Sequence of chain 1.A:
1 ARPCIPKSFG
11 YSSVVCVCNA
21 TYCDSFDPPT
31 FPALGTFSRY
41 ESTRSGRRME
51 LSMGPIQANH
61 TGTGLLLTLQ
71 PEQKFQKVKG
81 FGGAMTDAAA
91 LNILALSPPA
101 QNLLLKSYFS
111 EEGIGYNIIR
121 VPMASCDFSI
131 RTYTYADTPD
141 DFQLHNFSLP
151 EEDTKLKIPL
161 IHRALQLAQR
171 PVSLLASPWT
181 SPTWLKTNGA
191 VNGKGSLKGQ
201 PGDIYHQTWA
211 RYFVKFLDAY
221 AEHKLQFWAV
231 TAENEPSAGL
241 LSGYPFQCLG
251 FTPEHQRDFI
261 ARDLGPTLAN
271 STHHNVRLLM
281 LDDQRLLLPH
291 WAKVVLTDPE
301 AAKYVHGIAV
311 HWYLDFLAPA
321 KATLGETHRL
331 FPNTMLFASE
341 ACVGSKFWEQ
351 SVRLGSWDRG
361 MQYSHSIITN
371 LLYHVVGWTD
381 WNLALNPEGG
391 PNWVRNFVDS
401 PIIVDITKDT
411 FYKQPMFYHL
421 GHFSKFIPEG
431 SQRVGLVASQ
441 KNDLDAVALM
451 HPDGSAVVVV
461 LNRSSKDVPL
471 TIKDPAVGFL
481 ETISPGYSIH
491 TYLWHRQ

A small-molecule ligand and the protein it binds are described below.
Small molecule (SMILES): OC1C(O)C(O)C(O)C(O)C1O

Binding-site contacts:
Ligand atom C3 contacts residue ASP127 of chain 1.A at 3.6 Å.
Ligand atom C4 contacts residue GLU340 of chain 1.A at 4.0 Å.
Ligand atom C6 contacts residue CYS342 of chain 1.A at 3.7 Å (hydrophobic).
Ligand atom C6 contacts residue TYR313 of chain 1.A at 4.0 Å (hydrophobic).
Ligand atom C4 contacts residue ASP127 of chain 1.A at 3.6 Å.
Ligand atom C5 contacts residue TRP381 of chain 1.A at 3.7 Å (hydrophobic).
Ligand atom C6 contacts residue TRP381 of chain 1.A at 4.1 Å (hydrophobic).
Ligand atom C5 contacts residue ASN396 of chain 1.A at 3.8 Å.
Ligand atom O4 contacts residue PHE128 of chain 1.A at 3.4 Å.
Ligand atom O4 contacts residue TRP381 of chain 1.A at 3.4 Å (h-bond).
Ligand atom C2 contacts residue GLU235 of chain 1.A at 4.1 Å.
Ligand atom C1 contacts residue TRP381 of chain 1.A at 3.9 Å (hydrophobic).
Ligand atom O5 contacts residue VAL398 of chain 1.A at 4.0 Å.
Ligand atom O3 contacts residue PHE246 of chain 1.A at 4.0 Å.
Ligand atom O6 contacts residue GLU235 of chain 1.A at 4.0 Å.
Ligand atom O4 contacts residue ASN396 of chain 1.A at 3.2 Å (h-bond).
Ligand atom C2 contacts residue ASN234 of chain 1.A at 4.1 Å.
Ligand atom O5 contacts residue CYS342 of chain 1.A at 3.5 Å (h-bond).
Ligand atom O5 contacts residue TRP381 of chain 1.A at 3.6 Å (h-bond).
Ligand atom C3 contacts residue TRP381 of chain 1.A at 4.1 Å (hydrophobic).
Ligand atom C4 contacts residue TRP381 of chain 1.A at 3.0 Å (hydrophobic).
Ligand atom O3 contacts residue TRP381 of chain 1.A at 3.3 Å.
Ligand atom C3 contacts residue PHE246 of chain 1.A at 3.9 Å (hydrophobic).
Ligand atom O2 contacts residue ASN234 of chain 1.A at 2.9 Å (h-bond).
Ligand atom O4 contacts residue ASP127 of chain 1.A at 2.2 Å (salt-bridge).
Ligand atom C4 contacts residue ASN396 of chain 1.A at 4.1 Å.
Ligand atom O2 contacts residue GLU340 of chain 1.A at 2.5 Å (salt-bridge).
Ligand atom C1 contacts residue GLU340 of chain 1.A at 1.4 Å.
Ligand atom O3 contacts residue TRP179 of chain 1.A at 2.7 Å (h-bond).
Ligand atom O6 contacts residue TYR313 of chain 1.A at 2.9 Å.
Ligand atom C3 contacts residue GLU340 of chain 1.A at 3.8 Å.
Ligand atom C2 contacts residue GLU340 of chain 1.A at 2.5 Å.
Ligand atom C5 contacts residue GLU340 of chain 1.A at 3.8 Å.
Ligand atom C6 contacts residue GLU340 of chain 1.A at 2.5 Å.
Ligand atom O3 contacts residue ASP127 of chain 1.A at 3.0 Å (salt-bridge).
Ligand atom C3 contacts residue TRP179 of chain 1.A at 3.8 Å (hydrophobic).
Ligand atom O2 contacts residue GLU235 of chain 1.A at 3.8 Å.
Ligand atom O5 contacts residue ASN396 of chain 1.A at 3.6 Å.
Ligand atom O6 contacts residue GLU340 of chain 1.A at 3.0 Å (salt-bridge).
Ligand atom O2 contacts residue TRP179 of chain 1.A at 3.6 Å.